Sequence of chain 1.A:
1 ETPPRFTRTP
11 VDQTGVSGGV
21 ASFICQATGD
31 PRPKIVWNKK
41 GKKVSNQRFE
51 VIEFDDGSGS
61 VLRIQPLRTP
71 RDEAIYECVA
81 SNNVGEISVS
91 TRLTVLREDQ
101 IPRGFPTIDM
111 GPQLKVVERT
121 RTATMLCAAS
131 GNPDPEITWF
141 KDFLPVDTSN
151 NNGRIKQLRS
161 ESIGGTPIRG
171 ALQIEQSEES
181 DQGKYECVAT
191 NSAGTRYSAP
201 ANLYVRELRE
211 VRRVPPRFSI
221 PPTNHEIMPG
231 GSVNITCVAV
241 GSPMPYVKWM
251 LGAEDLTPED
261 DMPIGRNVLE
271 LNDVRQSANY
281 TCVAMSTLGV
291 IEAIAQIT

Binding-site contacts:
Ligand atom O7 contacts residue VAL233 of chain 1.A at 4.2 Å.
Ligand atom C3 contacts residue ASN234 of chain 1.A at 3.8 Å.
Ligand atom C5 contacts residue ASN234 of chain 1.A at 3.6 Å.
Ligand atom O5 contacts residue GLU270 of chain 1.A at 4.0 Å.
Ligand atom C4 contacts residue ASN234 of chain 1.A at 4.2 Å.
Ligand atom C5 contacts residue GLU270 of chain 1.A at 4.1 Å.
Ligand atom C1 contacts residue GLU270 of chain 1.A at 4.2 Å.
Ligand atom C7 contacts residue ASN234 of chain 1.A at 3.3 Å.
Ligand atom C1 contacts residue ASN234 of chain 1.A at 1.4 Å.
Ligand atom C6 contacts residue GLU270 of chain 1.A at 4.4 Å.
Ligand atom N2 contacts residue ASN234 of chain 1.A at 2.9 Å (h-bond).
Ligand atom O7 contacts residue ASN234 of chain 1.A at 4.2 Å.
Ligand atom O5 contacts residue ASN234 of chain 1.A at 2.3 Å (h-bond).
Ligand atom O7 contacts residue SER232 of chain 1.A at 3.6 Å (h-bond).
Ligand atom C2 contacts residue ASN234 of chain 1.A at 2.4 Å.
Ligand atom C8 contacts residue ASN234 of chain 1.A at 3.2 Å.

A protein and the small-molecule ligand that binds it are described below.
Small molecule (SMILES): CC(=O)N[C@H]1CO[C@H](CO)[C@@H](O)[C@@H]1O[C@@H]1O[C@@H](C)[C@@H](O)[C@@H](O)[C@@H]1O